The small molecule below binds the protein below.
Small molecule (SMILES): Oc1ccc(C(c2ccc(O)cc2)C(Cl)(Cl)Cl)cc1

Binding-site contacts:
Ligand atom CAF contacts residue TYR105 of chain 1.A at 3.2 Å (hydrophobic).
Ligand atom CAN contacts residue LEU124 of chain 1.A at 3.8 Å (hydrophobic).
Ligand atom CAO contacts residue VAL92 of chain 1.A at 3.6 Å (hydrophobic).
Ligand atom CLE contacts residue TRP84 of chain 1.A at 4.0 Å.
Ligand atom CLE contacts residue PHE229 of chain 1.A at 3.7 Å.
Ligand atom OAA contacts residue LEU121 of chain 1.A at 3.6 Å.
Ligand atom CAI contacts residue LEU88 of chain 1.A at 3.4 Å (hydrophobic).
Ligand atom CAI contacts residue VAL92 of chain 1.A at 3.3 Å (hydrophobic).
Ligand atom CAF contacts residue PHE214 of chain 1.A at 4.0 Å (hydrophobic).
Ligand atom CLE contacts residue LEU88 of chain 1.A at 3.5 Å.
Ligand atom CAJ contacts residue LEU47 of chain 1.A at 3.9 Å (hydrophobic).
Ligand atom CAM contacts residue LEU88 of chain 1.A at 3.8 Å (hydrophobic).
Ligand atom CLE contacts residue ALA51 of chain 1.A at 3.6 Å.
Ligand atom OAB contacts residue VAL92 of chain 1.A at 3.4 Å.
Ligand atom CLE contacts residue MET85 of chain 1.A at 3.6 Å.
Ligand atom CLC contacts residue PHE214 of chain 1.A at 3.2 Å.
Ligand atom CAO contacts residue GLU54 of chain 1.A at 3.1 Å.
Ligand atom CAF contacts residue LEU47 of chain 1.A at 3.6 Å (hydrophobic).
Ligand atom CAG contacts residue ASN125 of chain 1.A at 3.9 Å.
Ligand atom OAB contacts residue ARG95 of chain 1.A at 3.2 Å (salt-bridge).
Ligand atom CAL contacts residue LEU47 of chain 1.A at 3.9 Å (hydrophobic).
Ligand atom CAN contacts residue TYR105 of chain 1.A at 3.0 Å (hydrophobic).
Ligand atom CLD contacts residue CYS48 of chain 1.A at 4.0 Å.
Ligand atom OAA contacts residue LEU124 of chain 1.A at 3.7 Å.
Ligand atom CAG contacts residue LEU124 of chain 1.A at 3.4 Å (hydrophobic).
Ligand atom CAJ contacts residue PHE214 of chain 1.A at 3.9 Å (hydrophobic).
Ligand atom OAA contacts residue TYR105 of chain 1.A at 3.0 Å (h-bond).
Ligand atom CAF contacts residue LEU121 of chain 1.A at 3.8 Å (hydrophobic).
Ligand atom CAH contacts residue GLU54 of chain 1.A at 3.5 Å.
Ligand atom OAA contacts residue ASN125 of chain 1.A at 2.3 Å (h-bond).
Ligand atom CAJ contacts residue TYR105 of chain 1.A at 3.7 Å (hydrophobic).
Ligand atom CAL contacts residue ALA51 of chain 1.A at 3.8 Å (hydrophobic).
Ligand atom CAG contacts residue TYR105 of chain 1.A at 3.8 Å (hydrophobic).
Ligand atom CAG contacts residue ILE128 of chain 1.A at 3.5 Å (hydrophobic).
Ligand atom CLD contacts residue PHE214 of chain 1.A at 3.9 Å.
Ligand atom CLD contacts residue LEU47 of chain 1.A at 3.7 Å.
Ligand atom CAN contacts residue ASN125 of chain 1.A at 3.3 Å.
Ligand atom CLC contacts residue MET85 of chain 1.A at 3.4 Å.
Ligand atom CAH contacts residue ALA51 of chain 1.A at 4.0 Å (hydrophobic).
Ligand atom OAB contacts residue GLU54 of chain 1.A at 2.2 Å (salt-bridge).

Sequence of chain 1.A:
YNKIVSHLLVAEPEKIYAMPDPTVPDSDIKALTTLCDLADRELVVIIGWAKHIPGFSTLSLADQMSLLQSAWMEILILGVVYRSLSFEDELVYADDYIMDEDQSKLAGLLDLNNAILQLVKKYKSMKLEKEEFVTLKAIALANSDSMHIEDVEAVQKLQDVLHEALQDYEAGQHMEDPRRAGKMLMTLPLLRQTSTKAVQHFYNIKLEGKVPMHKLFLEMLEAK